Sequence of chain 2.A:
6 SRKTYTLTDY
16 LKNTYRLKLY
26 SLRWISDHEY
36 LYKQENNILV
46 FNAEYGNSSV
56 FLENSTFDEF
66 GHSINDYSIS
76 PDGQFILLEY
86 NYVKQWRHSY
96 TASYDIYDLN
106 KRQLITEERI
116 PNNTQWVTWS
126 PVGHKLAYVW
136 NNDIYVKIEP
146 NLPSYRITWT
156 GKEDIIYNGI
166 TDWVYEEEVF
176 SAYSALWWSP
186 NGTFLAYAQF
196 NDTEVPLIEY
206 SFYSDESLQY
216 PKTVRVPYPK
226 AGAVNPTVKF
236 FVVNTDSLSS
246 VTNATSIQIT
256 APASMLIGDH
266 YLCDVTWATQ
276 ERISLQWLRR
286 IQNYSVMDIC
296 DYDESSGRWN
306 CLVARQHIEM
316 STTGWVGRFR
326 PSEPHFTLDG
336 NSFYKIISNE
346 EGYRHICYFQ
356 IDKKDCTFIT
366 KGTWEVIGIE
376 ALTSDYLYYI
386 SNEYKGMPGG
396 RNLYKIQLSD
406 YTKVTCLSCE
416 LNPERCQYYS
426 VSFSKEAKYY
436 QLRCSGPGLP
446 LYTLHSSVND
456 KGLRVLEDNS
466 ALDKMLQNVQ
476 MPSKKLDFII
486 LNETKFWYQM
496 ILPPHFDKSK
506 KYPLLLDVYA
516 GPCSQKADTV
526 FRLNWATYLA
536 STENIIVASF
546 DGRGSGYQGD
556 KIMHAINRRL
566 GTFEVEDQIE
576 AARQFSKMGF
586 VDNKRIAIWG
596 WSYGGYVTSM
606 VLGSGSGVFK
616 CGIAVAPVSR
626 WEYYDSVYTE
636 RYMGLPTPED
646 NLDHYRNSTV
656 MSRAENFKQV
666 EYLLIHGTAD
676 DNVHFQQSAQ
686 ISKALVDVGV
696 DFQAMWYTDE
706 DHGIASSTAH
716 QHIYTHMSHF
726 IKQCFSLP

This small molecule binds to this protein.
Small molecule (SMILES): CC(=O)N[C@H]1[C@H](O[C@H]2[C@H](O)[C@@H](NC(C)=O)CO[C@@H]2CO)O[C@H](CO)[C@@H](O)[C@@H]1O

Binding-site contacts:
Ligand atom C8 contacts residue TYR50 of chain 2.A at 3.4 Å (hydrophobic).
Ligand atom C1 contacts residue ASN52 of chain 2.A at 1.4 Å.
Ligand atom C5 contacts residue ASN52 of chain 2.A at 3.6 Å.
Ligand atom O7 contacts residue SER53 of chain 2.A at 3.4 Å.
Ligand atom C2 contacts residue ASN52 of chain 2.A at 2.3 Å.
Ligand atom O7 contacts residue SER54 of chain 2.A at 3.2 Å.
Ligand atom N2 contacts residue ASN52 of chain 2.A at 2.7 Å (h-bond).
Ligand atom C8 contacts residue SER54 of chain 2.A at 3.2 Å.
Ligand atom C8 contacts residue ASN52 of chain 2.A at 4.2 Å.
Ligand atom C7 contacts residue SER54 of chain 2.A at 3.6 Å.
Ligand atom O5 contacts residue ASN52 of chain 2.A at 2.4 Å (h-bond).
Ligand atom C8 contacts residue ASN47 of chain 2.A at 4.2 Å.
Ligand atom C8 contacts residue SER53 of chain 2.A at 4.2 Å.
Ligand atom C7 contacts residue ASN52 of chain 2.A at 3.1 Å.
Ligand atom C1 contacts residue TYR50 of chain 2.A at 3.7 Å (hydrophobic).
Ligand atom C4 contacts residue ASN52 of chain 2.A at 4.2 Å.
Ligand atom O7 contacts residue ASN52 of chain 2.A at 3.0 Å (h-bond).
Ligand atom C8 contacts residue GLU34 of chain 2.A at 4.4 Å.
Ligand atom C3 contacts residue ASN52 of chain 2.A at 3.7 Å.
Ligand atom C8 contacts residue VAL45 of chain 2.A at 3.5 Å (hydrophobic).
Ligand atom O5 contacts residue TYR50 of chain 2.A at 3.8 Å.
Ligand atom C5 contacts residue TYR50 of chain 2.A at 3.8 Å (hydrophobic).
Ligand atom N2 contacts residue ASN47 of chain 2.A at 4.4 Å.
Ligand atom C7 contacts residue SER53 of chain 2.A at 4.2 Å.